The protein below binds the small molecule below.
Small molecule (SMILES): CC(=O)N[C@@H]1[C@@H](O)[C@H](O)[C@@H](CO)O[C@H]1O

Binding-site contacts:
Ligand atom O7 contacts residue GLU117 of chain 30.D at 4.3 Å.
Ligand atom N2 contacts residue ASN259 of chain 30.E at 3.0 Å (h-bond).
Ligand atom C2 contacts residue ASN259 of chain 30.E at 2.4 Å.
Ligand atom C1 contacts residue ASN259 of chain 30.E at 1.4 Å.
Ligand atom C6 contacts residue LYS115 of chain 30.D at 4.3 Å.
Ligand atom O6 contacts residue LYS115 of chain 30.D at 3.5 Å (salt-bridge).
Ligand atom C6 contacts residue THR116 of chain 30.D at 4.5 Å.
Ligand atom O5 contacts residue THR116 of chain 30.D at 3.8 Å.
Ligand atom O7 contacts residue ASN259 of chain 30.E at 2.7 Å (h-bond).
Ligand atom C3 contacts residue ASN259 of chain 30.E at 3.7 Å.
Ligand atom O6 contacts residue THR116 of chain 30.D at 3.2 Å (h-bond).
Ligand atom C7 contacts residue ASN259 of chain 30.E at 3.1 Å.
Ligand atom C5 contacts residue ASN259 of chain 30.E at 3.6 Å.
Ligand atom C8 contacts residue ASN259 of chain 30.E at 4.4 Å.
Ligand atom O6 contacts residue ASN259 of chain 30.E at 4.4 Å.
Ligand atom C4 contacts residue ASN259 of chain 30.E at 4.1 Å.
Ligand atom O7 contacts residue LYS181 of chain 30.D at 4.3 Å.
Ligand atom O5 contacts residue ASN259 of chain 30.E at 2.3 Å (h-bond).

Sequence of chain 30.E:
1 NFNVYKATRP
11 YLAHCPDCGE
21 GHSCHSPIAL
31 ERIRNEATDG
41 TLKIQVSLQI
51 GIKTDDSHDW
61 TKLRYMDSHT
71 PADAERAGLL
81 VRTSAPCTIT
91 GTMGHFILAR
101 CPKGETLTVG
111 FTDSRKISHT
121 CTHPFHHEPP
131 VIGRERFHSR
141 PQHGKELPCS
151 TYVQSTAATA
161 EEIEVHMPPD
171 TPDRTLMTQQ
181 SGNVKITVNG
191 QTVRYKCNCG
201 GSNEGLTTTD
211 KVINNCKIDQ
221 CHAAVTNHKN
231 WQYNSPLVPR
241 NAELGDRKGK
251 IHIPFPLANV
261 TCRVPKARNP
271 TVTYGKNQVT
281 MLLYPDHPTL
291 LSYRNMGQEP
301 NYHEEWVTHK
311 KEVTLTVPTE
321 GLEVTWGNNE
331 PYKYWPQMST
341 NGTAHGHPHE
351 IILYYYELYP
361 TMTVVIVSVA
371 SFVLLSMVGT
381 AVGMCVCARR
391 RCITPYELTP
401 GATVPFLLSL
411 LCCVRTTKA

Sequence of chain 30.D:
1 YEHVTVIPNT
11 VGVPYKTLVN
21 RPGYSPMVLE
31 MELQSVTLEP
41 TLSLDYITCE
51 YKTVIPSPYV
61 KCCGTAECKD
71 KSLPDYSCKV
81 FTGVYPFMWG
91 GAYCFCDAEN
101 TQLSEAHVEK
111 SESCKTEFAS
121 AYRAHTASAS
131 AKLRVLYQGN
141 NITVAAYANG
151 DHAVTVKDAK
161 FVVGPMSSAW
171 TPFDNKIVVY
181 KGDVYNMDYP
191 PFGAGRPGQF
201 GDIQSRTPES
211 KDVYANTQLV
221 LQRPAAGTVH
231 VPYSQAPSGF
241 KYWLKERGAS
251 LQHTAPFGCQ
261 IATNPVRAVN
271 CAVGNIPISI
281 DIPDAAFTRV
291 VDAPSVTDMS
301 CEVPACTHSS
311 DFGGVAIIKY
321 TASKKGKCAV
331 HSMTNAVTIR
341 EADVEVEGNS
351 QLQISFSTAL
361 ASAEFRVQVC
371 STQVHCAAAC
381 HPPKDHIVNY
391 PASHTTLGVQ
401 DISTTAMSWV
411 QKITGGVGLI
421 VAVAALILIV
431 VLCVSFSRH